Sequence of chain 2.A:
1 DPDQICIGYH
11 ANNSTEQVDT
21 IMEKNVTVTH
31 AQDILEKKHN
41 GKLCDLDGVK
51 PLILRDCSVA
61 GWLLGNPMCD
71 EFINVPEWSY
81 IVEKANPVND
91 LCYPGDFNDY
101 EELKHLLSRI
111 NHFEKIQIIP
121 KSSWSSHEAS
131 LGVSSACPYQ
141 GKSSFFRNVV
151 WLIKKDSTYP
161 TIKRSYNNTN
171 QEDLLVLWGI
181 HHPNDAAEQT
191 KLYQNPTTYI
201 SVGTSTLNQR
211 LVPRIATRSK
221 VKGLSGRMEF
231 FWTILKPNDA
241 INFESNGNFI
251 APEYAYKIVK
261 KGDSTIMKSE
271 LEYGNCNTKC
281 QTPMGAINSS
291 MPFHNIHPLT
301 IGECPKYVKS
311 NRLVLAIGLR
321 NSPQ

The small molecule below binds the protein below.
Small molecule (SMILES): CC(=O)N[C@H]1[C@H](O[C@H]2[C@H](O)[C@@H](NC(C)=O)CO[C@@H]2CO)O[C@H](CO)[C@@H](O[C@@H]2O[C@H](CO[C@H]3O[C@H](CO)[C@@H](O)[C@H](O)[C@@H]3O)[C@@H](O)[C@H](O[C@@H]3O[C@H](CO)[C@@H](O)[C@H](O)[C@@H]3O)[C@@H]2O)[C@@H]1O

Binding-site contacts:
Ligand atom O7 contacts residue ALA240 of chain 2.A at 3.8 Å.
Ligand atom C8 contacts residue ASN238 of chain 2.A at 3.7 Å.
Ligand atom C3 contacts residue ASN167 of chain 2.A at 3.9 Å.
Ligand atom C4 contacts residue ASN167 of chain 2.A at 4.0 Å.
Ligand atom C8 contacts residue SER219 of chain 1.A at 3.5 Å.
Ligand atom C1 contacts residue ASN167 of chain 2.A at 1.4 Å.
Ligand atom C7 contacts residue ASN167 of chain 2.A at 3.9 Å.
Ligand atom O5 contacts residue ASN167 of chain 2.A at 2.4 Å (h-bond).
Ligand atom C8 contacts residue ALA240 of chain 2.A at 3.6 Å (hydrophobic).
Ligand atom N2 contacts residue ASN238 of chain 2.A at 3.0 Å (h-bond).
Ligand atom C8 contacts residue ASP239 of chain 2.A at 3.5 Å.
Ligand atom N2 contacts residue ASN167 of chain 2.A at 3.4 Å (h-bond).
Ligand atom C1 contacts residue ASN238 of chain 2.A at 3.7 Å.
Ligand atom C5 contacts residue ASN238 of chain 2.A at 4.0 Å.
Ligand atom C6 contacts residue ASN167 of chain 2.A at 3.7 Å.
Ligand atom N2 contacts residue ALA240 of chain 2.A at 4.5 Å.
Ligand atom C7 contacts residue ASN238 of chain 2.A at 3.9 Å.
Ligand atom C2 contacts residue ASN167 of chain 2.A at 2.7 Å.
Ligand atom C5 contacts residue ASN167 of chain 2.A at 3.4 Å.
Ligand atom O5 contacts residue ASN238 of chain 2.A at 3.7 Å.
Ligand atom O7 contacts residue ASN167 of chain 2.A at 3.9 Å.
Ligand atom C7 contacts residue ALA240 of chain 2.A at 3.9 Å (hydrophobic).
Ligand atom C2 contacts residue ASN238 of chain 2.A at 3.7 Å.
Ligand atom C3 contacts residue ASN238 of chain 2.A at 3.9 Å.

Sequence of chain 1.A:
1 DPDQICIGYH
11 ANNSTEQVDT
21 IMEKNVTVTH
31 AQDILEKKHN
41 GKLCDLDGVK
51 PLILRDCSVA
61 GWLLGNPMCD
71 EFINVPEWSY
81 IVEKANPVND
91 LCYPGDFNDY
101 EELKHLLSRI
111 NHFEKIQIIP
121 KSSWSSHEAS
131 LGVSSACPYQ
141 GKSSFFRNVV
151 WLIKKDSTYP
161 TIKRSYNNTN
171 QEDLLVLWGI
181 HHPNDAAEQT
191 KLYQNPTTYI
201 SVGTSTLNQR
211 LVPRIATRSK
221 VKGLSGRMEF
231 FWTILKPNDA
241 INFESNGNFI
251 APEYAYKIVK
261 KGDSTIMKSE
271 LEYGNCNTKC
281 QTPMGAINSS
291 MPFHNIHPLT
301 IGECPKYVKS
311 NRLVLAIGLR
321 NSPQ